Sequence of chain 1.A:
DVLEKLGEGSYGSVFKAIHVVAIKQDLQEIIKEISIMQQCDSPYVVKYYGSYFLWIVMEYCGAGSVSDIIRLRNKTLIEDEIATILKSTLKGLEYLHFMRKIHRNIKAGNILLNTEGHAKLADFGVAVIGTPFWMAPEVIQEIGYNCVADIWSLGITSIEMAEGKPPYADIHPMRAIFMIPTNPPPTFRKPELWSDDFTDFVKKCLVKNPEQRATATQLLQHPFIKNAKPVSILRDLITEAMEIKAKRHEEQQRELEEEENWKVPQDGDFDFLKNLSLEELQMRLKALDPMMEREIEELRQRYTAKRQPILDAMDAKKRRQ

This small molecule binds to this protein.
Small molecule (SMILES): Nc1ncnc2c1ncn2[C@@H]1O[C@H](CO[P](=O)(O)O[P](=O)(O)NP(=O)(O)O)[C@@H](O)[C@H]1O

Binding-site contacts:
Ligand atom O1G contacts residue MG1 of chain 1.D at 2.6 Å.
Ligand atom O5' contacts residue MG1 of chain 1.D at 3.5 Å.
Ligand atom O1A contacts residue LYS41 of chain 1.A at 2.4 Å (salt-bridge).
Ligand atom O1A contacts residue ASP149 of chain 1.A at 3.2 Å (salt-bridge).
Ligand atom O3' contacts residue SER91 of chain 1.A at 3.2 Å (h-bond).
Ligand atom O2A contacts residue LYS41 of chain 1.A at 3.2 Å (salt-bridge).
Ligand atom O3' contacts residue ASP94 of chain 1.A at 2.8 Å (salt-bridge).
Ligand atom O2' contacts residue ASP94 of chain 1.A at 2.5 Å (salt-bridge).
Ligand atom N7 contacts residue MET84 of chain 1.A at 3.6 Å.
Ligand atom O3A contacts residue GLU20 of chain 1.A at 3.2 Å (salt-bridge).
Ligand atom N7 contacts residue LEU138 of chain 1.A at 3.6 Å.
Ligand atom N1 contacts residue CYS87 of chain 1.A at 3.1 Å (h-bond).
Ligand atom O1B contacts residue GLY135 of chain 1.A at 3.7 Å.
Ligand atom N6 contacts residue MET84 of chain 1.A at 3.4 Å (h-bond).
Ligand atom O1B contacts residue ASN136 of chain 1.A at 2.9 Å (h-bond).
Ligand atom O2G contacts residue SER22 of chain 1.A at 3.4 Å (h-bond).
Ligand atom O3A contacts residue SER22 of chain 1.A at 3.4 Å.
Ligand atom O2G contacts residue LYS41 of chain 1.A at 3.5 Å (salt-bridge).
Ligand atom PG contacts residue ASN136 of chain 1.A at 3.7 Å.
Ligand atom C5' contacts residue GLU20 of chain 1.A at 3.7 Å.
Ligand atom O1B contacts residue MG1 of chain 1.D at 2.2 Å.
Ligand atom O1G contacts residue ASP149 of chain 1.A at 2.6 Å (salt-bridge).
Ligand atom PB contacts residue MG1 of chain 1.D at 3.6 Å.
Ligand atom O1G contacts residue ASN136 of chain 1.A at 2.3 Å (h-bond).
Ligand atom PA contacts residue MG1 of chain 1.D at 3.6 Å.
Ligand atom C6 contacts residue LEU138 of chain 1.A at 3.5 Å (hydrophobic).
Ligand atom O3G contacts residue TYR23 of chain 1.A at 3.5 Å.
Ligand atom O1A contacts residue MG1 of chain 1.D at 2.7 Å.
Ligand atom N6 contacts residue LEU138 of chain 1.A at 3.6 Å.
Ligand atom O2G contacts residue TYR23 of chain 1.A at 2.9 Å.
Ligand atom C5 contacts residue LEU138 of chain 1.A at 3.5 Å (hydrophobic).
Ligand atom PA contacts residue LYS41 of chain 1.A at 3.3 Å.
Ligand atom O4' contacts residue VAL26 of chain 1.A at 3.0 Å.
Ligand atom O3G contacts residue ASN131 of chain 1.A at 3.0 Å (h-bond).
Ligand atom N6 contacts residue GLU85 of chain 1.A at 2.7 Å (salt-bridge).
Ligand atom C2' contacts residue ASP94 of chain 1.A at 3.6 Å.
Ligand atom C2 contacts residue CYS87 of chain 1.A at 3.1 Å (hydrophobic).
Ligand atom O2A contacts residue GLU20 of chain 1.A at 3.2 Å (salt-bridge).
Ligand atom N3B contacts residue SER22 of chain 1.A at 3.5 Å (h-bond).
Ligand atom O3G contacts residue LYS133 of chain 1.A at 3.6 Å (salt-bridge).